Sequence of chain 1.A:
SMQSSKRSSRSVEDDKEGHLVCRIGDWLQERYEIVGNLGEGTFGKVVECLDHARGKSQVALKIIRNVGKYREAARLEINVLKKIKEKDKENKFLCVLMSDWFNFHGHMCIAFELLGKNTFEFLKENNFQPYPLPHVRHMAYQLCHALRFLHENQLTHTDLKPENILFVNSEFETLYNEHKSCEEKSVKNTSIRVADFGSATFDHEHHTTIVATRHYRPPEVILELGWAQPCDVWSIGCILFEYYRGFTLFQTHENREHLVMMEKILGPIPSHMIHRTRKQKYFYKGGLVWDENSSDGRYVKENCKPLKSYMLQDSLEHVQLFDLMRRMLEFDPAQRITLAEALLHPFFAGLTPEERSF

A protein and the small-molecule ligand that binds it are described below.
Small molecule (SMILES): O=C(O)c1ccc2cc1OCCOCCNc1ccn3ncc-2c3n1

Binding-site contacts:
Ligand atom C15 contacts residue LEU115 of chain 1.A at 3.4 Å (hydrophobic).
Ligand atom C15 contacts residue LEU114 of chain 1.A at 3.4 Å (hydrophobic).
Ligand atom N3 contacts residue ALA60 of chain 1.A at 4.0 Å.
Ligand atom C14 contacts residue ALA60 of chain 1.A at 3.8 Å (hydrophobic).
Ligand atom N2 contacts residue LEU115 of chain 1.A at 2.8 Å (h-bond).
Ligand atom O1 contacts residue LYS62 of chain 1.A at 3.7 Å.
Ligand atom C10 contacts residue LEU38 of chain 1.A at 3.9 Å (hydrophobic).
Ligand atom C2 contacts residue PHE112 of chain 1.A at 3.7 Å (hydrophobic).
Ligand atom O contacts residue PHE112 of chain 1.A at 3.5 Å.
Ligand atom O2 contacts residue VAL46 of chain 1.A at 3.7 Å.
Ligand atom C7 contacts residue LYS62 of chain 1.A at 3.8 Å.
Ligand atom C12 contacts residue LEU166 of chain 1.A at 3.8 Å (hydrophobic).
Ligand atom C13 contacts residue LEU166 of chain 1.A at 3.7 Å (hydrophobic).
Ligand atom N3 contacts residue LEU115 of chain 1.A at 3.8 Å.
Ligand atom O contacts residue ASP196 of chain 1.A at 2.9 Å (salt-bridge).
Ligand atom C contacts residue ASP196 of chain 1.A at 3.5 Å.
Ligand atom C1 contacts residue PHE112 of chain 1.A at 3.9 Å (hydrophobic).
Ligand atom C9 contacts residue VAL46 of chain 1.A at 3.9 Å (hydrophobic).
Ligand atom C14 contacts residue LEU115 of chain 1.A at 3.7 Å (hydrophobic).
Ligand atom O3 contacts residue GLU77 of chain 1.A at 4.0 Å.
Ligand atom O3 contacts residue ASP196 of chain 1.A at 3.7 Å.
Ligand atom C contacts residue LYS62 of chain 1.A at 4.0 Å.
Ligand atom N2 contacts residue LEU114 of chain 1.A at 3.5 Å.
Ligand atom C13 contacts residue ALA60 of chain 1.A at 3.6 Å (hydrophobic).
Ligand atom C14 contacts residue GLU113 of chain 1.A at 3.5 Å.
Ligand atom O contacts residue VAL96 of chain 1.A at 3.8 Å.
Ligand atom N2 contacts residue ALA60 of chain 1.A at 4.0 Å.
Ligand atom O3 contacts residue LYS62 of chain 1.A at 3.0 Å (salt-bridge).
Ligand atom C7 contacts residue VAL46 of chain 1.A at 3.8 Å (hydrophobic).
Ligand atom N contacts residue LEU38 of chain 1.A at 4.0 Å.
Ligand atom N3 contacts residue LEU114 of chain 1.A at 3.7 Å.
Ligand atom O contacts residue ALA195 of chain 1.A at 3.9 Å.
Ligand atom N2 contacts residue GLU113 of chain 1.A at 3.8 Å.
Ligand atom C14 contacts residue LEU166 of chain 1.A at 4.0 Å (hydrophobic).
Ligand atom C2 contacts residue ALA195 of chain 1.A at 3.9 Å (hydrophobic).
Ligand atom N3 contacts residue LEU166 of chain 1.A at 4.0 Å.
Ligand atom C12 contacts residue ALA60 of chain 1.A at 3.8 Å (hydrophobic).
Ligand atom C contacts residue PHE112 of chain 1.A at 3.7 Å (hydrophobic).
Ligand atom C9 contacts residue LEU38 of chain 1.A at 3.9 Å (hydrophobic).
Ligand atom C3 contacts residue PHE112 of chain 1.A at 3.7 Å (hydrophobic).